Sequence of chain 1.A:
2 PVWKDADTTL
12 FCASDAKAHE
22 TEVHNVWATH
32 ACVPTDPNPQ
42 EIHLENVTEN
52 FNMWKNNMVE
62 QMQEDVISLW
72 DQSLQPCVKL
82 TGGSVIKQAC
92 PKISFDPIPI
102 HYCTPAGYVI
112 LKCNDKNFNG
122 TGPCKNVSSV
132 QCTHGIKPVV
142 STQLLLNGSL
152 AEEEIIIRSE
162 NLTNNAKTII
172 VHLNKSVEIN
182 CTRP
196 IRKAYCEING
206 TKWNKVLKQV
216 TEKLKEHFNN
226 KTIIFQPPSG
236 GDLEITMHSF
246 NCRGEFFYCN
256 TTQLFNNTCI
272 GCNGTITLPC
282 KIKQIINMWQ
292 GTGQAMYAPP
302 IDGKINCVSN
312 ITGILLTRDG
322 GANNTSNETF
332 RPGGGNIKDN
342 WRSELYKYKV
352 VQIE

Binding-site contacts:
Ligand atom O6 contacts residue GLU155 of chain 1.A at 3.0 Å.
Ligand atom O5 contacts residue ILE156 of chain 1.A at 3.2 Å (h-bond).
Ligand atom O5 contacts residue ASN175 of chain 1.A at 2.5 Å (h-bond).
Ligand atom C4 contacts residue GLN214 of chain 1.A at 3.8 Å.
Ligand atom C5 contacts residue GLN214 of chain 1.A at 3.4 Å.
Ligand atom C3 contacts residue ASN175 of chain 1.A at 3.7 Å.
Ligand atom C7 contacts residue ASN175 of chain 1.A at 2.8 Å.
Ligand atom C5 contacts residue ASN175 of chain 1.A at 3.7 Å.
Ligand atom C4 contacts residue ASN175 of chain 1.A at 4.2 Å.
Ligand atom C1 contacts residue ILE156 of chain 1.A at 4.3 Å (hydrophobic).
Ligand atom C2 contacts residue ASN175 of chain 1.A at 2.3 Å.
Ligand atom C6 contacts residue ILE156 of chain 1.A at 3.2 Å (hydrophobic).
Ligand atom C1 contacts residue ASN175 of chain 1.A at 1.4 Å.
Ligand atom C5 contacts residue ILE156 of chain 1.A at 4.0 Å (hydrophobic).
Ligand atom C6 contacts residue GLU155 of chain 1.A at 4.4 Å.
Ligand atom O4 contacts residue GLN214 of chain 1.A at 2.7 Å (h-bond).
Ligand atom O7 contacts residue GLU154 of chain 1.A at 3.4 Å (salt-bridge).
Ligand atom O6 contacts residue GLN214 of chain 1.A at 4.0 Å.
Ligand atom O7 contacts residue ASN175 of chain 1.A at 2.7 Å (h-bond).
Ligand atom C6 contacts residue LYS218 of chain 1.A at 3.4 Å.
Ligand atom O6 contacts residue ILE156 of chain 1.A at 2.6 Å (h-bond).
Ligand atom N2 contacts residue ASN175 of chain 1.A at 2.6 Å (h-bond).
Ligand atom O6 contacts residue LYS218 of chain 1.A at 3.6 Å.
Ligand atom O5 contacts residue GLU155 of chain 1.A at 3.9 Å.
Ligand atom C8 contacts residue ASN175 of chain 1.A at 4.0 Å.
Ligand atom C6 contacts residue GLN214 of chain 1.A at 2.7 Å.

The small molecule below binds the protein below.
Small molecule (SMILES): CC(=O)N[C@@H]1[C@@H](O)[C@H](O)[C@@H](CO)O[C@H]1O